Binding-site contacts:
Ligand atom N contacts residue ASP96 of chain 1.J at 2.9 Å (salt-bridge).
Ligand atom OE2 contacts residue ALA120 of chain 1.J at 4.1 Å.
Ligand atom OE2 contacts residue GLY14 of chain 1.J at 3.4 Å.
Ligand atom OXT contacts residue GLY94 of chain 1.J at 3.8 Å.
Ligand atom OE2 contacts residue THR15 of chain 1.J at 3.0 Å (h-bond).
Ligand atom O contacts residue GLY61 of chain 1.J at 4.4 Å.
Ligand atom OXT contacts residue GLU63 of chain 1.J at 3.7 Å.
Ligand atom N contacts residue GLU63 of chain 1.J at 2.7 Å (salt-bridge).
Ligand atom OE2 contacts residue THR95 of chain 1.J at 3.7 Å.
Ligand atom CA contacts residue ASP96 of chain 1.J at 3.6 Å.
Ligand atom OE1 contacts residue THR95 of chain 1.J at 2.6 Å (h-bond).
Ligand atom OE1 contacts residue ALA120 of chain 1.J at 3.1 Å (h-bond).
Ligand atom C contacts residue GLY94 of chain 1.J at 4.3 Å.
Ligand atom CD contacts residue THR15 of chain 1.J at 3.6 Å.
Ligand atom CG contacts residue THR15 of chain 1.J at 3.7 Å.
Ligand atom C contacts residue GLU63 of chain 1.J at 3.2 Å.
Ligand atom OE2 contacts residue GLY94 of chain 1.J at 3.5 Å.
Ligand atom CD contacts residue THR95 of chain 1.J at 3.7 Å.
Ligand atom O contacts residue SER62 of chain 1.J at 2.3 Å (h-bond).
Ligand atom O contacts residue GLU63 of chain 1.J at 3.1 Å (salt-bridge).
Ligand atom OXT contacts residue GLY14 of chain 1.J at 4.0 Å.
Ligand atom C contacts residue ASP96 of chain 1.J at 3.8 Å.
Ligand atom CD contacts residue GLY94 of chain 1.J at 4.2 Å.
Ligand atom OXT contacts residue SER62 of chain 1.J at 3.1 Å (h-bond).
Ligand atom O contacts residue GLY94 of chain 1.J at 4.1 Å.
Ligand atom O contacts residue THR95 of chain 1.J at 3.9 Å.
Ligand atom CB contacts residue ASP96 of chain 1.J at 3.7 Å.
Ligand atom O contacts residue ASP96 of chain 1.J at 3.1 Å (salt-bridge).
Ligand atom N contacts residue SER254 of chain 1.L at 4.2 Å.
Ligand atom OXT contacts residue GLY61 of chain 1.J at 3.5 Å.
Ligand atom C contacts residue GLY61 of chain 1.J at 4.2 Å.
Ligand atom CA contacts residue GLU63 of chain 1.J at 3.5 Å.
Ligand atom C contacts residue SER62 of chain 1.J at 3.4 Å.
Ligand atom OE1 contacts residue THR15 of chain 1.J at 4.1 Å.
Ligand atom CD contacts residue ALA120 of chain 1.J at 3.7 Å (hydrophobic).
Ligand atom OE1 contacts residue GLY94 of chain 1.J at 4.3 Å.

A protein and the small-molecule ligand that binds it are described below.
Small molecule (SMILES): N[C@@H](CCC(=O)O)C(=O)O

Sequence of chain 1.J:
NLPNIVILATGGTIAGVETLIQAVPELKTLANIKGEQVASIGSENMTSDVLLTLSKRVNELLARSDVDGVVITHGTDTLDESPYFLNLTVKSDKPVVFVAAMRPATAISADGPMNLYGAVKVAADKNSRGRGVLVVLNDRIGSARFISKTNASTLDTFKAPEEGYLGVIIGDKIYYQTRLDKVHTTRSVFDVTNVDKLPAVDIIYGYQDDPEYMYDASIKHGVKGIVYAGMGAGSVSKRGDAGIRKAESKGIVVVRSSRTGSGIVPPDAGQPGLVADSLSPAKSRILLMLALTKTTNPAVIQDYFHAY

Sequence of chain 1.L:
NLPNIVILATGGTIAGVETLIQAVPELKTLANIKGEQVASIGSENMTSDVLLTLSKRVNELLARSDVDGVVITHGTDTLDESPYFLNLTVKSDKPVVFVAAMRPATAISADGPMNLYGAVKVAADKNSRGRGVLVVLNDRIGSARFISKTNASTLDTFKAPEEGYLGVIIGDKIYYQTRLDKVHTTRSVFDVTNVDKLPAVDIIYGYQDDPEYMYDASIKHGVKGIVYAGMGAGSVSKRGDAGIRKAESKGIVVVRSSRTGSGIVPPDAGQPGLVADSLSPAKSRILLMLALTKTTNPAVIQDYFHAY